The small molecule below binds the protein below.
Small molecule (SMILES): CC(=O)N[C@H]1[C@H](O[C@H]2[C@H](O)[C@@H](NC(C)=O)CO[C@@H]2CO)O[C@H](CO)[C@@H](O)[C@@H]1O

Binding-site contacts:
Ligand atom O5 contacts residue THR156 of chain 58.A at 4.2 Å.
Ligand atom N2 contacts residue ASN154 of chain 58.A at 3.8 Å.
Ligand atom C1 contacts residue ASN154 of chain 58.A at 3.0 Å.
Ligand atom C7 contacts residue GLY150 of chain 58.A at 4.3 Å.
Ligand atom C3 contacts residue THR156 of chain 58.A at 4.0 Å.
Ligand atom C7 contacts residue ASN154 of chain 58.A at 3.5 Å.
Ligand atom N2 contacts residue THR156 of chain 58.A at 3.8 Å.
Ligand atom C2 contacts residue ASN154 of chain 58.A at 4.0 Å.
Ligand atom O5 contacts residue ASN154 of chain 58.A at 4.0 Å.
Ligand atom O7 contacts residue ASN154 of chain 58.A at 3.3 Å (h-bond).
Ligand atom C1 contacts residue THR156 of chain 58.A at 3.4 Å.
Ligand atom C8 contacts residue ASN154 of chain 58.A at 3.9 Å.
Ligand atom C5 contacts residue THR156 of chain 58.A at 4.3 Å.
Ligand atom C2 contacts residue THR156 of chain 58.A at 3.9 Å.
Ligand atom C1 contacts residue MET151 of chain 58.A at 4.4 Å (hydrophobic).
Ligand atom O7 contacts residue GLY150 of chain 58.A at 3.4 Å (h-bond).

Sequence of chain 58.A:
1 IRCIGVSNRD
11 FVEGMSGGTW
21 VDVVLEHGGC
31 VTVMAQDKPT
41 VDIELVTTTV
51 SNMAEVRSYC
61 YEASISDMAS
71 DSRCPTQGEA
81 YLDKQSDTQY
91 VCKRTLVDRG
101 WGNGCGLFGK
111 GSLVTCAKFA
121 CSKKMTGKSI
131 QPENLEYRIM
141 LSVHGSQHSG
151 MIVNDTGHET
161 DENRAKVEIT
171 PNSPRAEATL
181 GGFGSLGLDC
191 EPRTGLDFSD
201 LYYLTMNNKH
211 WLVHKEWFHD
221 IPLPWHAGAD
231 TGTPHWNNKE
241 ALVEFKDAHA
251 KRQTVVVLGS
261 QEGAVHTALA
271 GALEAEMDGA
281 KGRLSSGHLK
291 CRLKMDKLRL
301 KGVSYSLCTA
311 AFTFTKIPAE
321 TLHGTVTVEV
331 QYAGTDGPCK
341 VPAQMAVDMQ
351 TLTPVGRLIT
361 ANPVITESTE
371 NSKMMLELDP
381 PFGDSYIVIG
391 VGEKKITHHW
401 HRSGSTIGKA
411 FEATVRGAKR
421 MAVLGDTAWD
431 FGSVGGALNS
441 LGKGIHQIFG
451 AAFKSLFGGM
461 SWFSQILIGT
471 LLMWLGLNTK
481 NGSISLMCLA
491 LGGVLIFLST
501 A